Binding-site contacts:
Ligand atom C9 contacts residue ASP58 of chain 2.C at 4.3 Å.
Ligand atom S1 contacts residue ASP58 of chain 2.C at 4.0 Å.
Ligand atom C3 contacts residue CYS60 of chain 3.C at 4.0 Å (hydrophobic).
Ligand atom C4 contacts residue LEU59 of chain 3.C at 3.8 Å (hydrophobic).
Ligand atom C2 contacts residue ASP58 of chain 2.C at 4.3 Å.
Ligand atom C3 contacts residue GLY57 of chain 3.C at 3.9 Å.
Ligand atom S1 contacts residue GLY57 of chain 3.C at 3.7 Å.
Ligand atom C4 contacts residue CYS60 of chain 3.C at 3.2 Å (hydrophobic).
Ligand atom C5 contacts residue GLY57 of chain 3.C at 4.1 Å.
Ligand atom C4 contacts residue ASP58 of chain 3.C at 4.0 Å.
Ligand atom C2 contacts residue CYS60 of chain 3.C at 3.8 Å (hydrophobic).
Ligand atom C4 contacts residue GLY57 of chain 3.C at 3.1 Å.
Ligand atom S1 contacts residue LEU59 of chain 3.C at 4.0 Å.
Ligand atom C7 contacts residue GLY57 of chain 3.C at 4.4 Å.
Ligand atom C7 contacts residue GLN36 of chain 3.C at 3.4 Å.
Ligand atom O1 contacts residue ARG93 of chain 3.B at 4.0 Å.
Ligand atom C7 contacts residue ARG93 of chain 3.B at 4.1 Å.
Ligand atom C6 contacts residue GLY57 of chain 3.C at 3.4 Å.
Ligand atom S1 contacts residue CYS60 of chain 3.C at 2.0 Å (h-bond).
Ligand atom C7 contacts residue ASP58 of chain 3.C at 4.0 Å.
Ligand atom S1 contacts residue TYR56 of chain 2.C at 4.1 Å.

Sequence of chain 2.C:
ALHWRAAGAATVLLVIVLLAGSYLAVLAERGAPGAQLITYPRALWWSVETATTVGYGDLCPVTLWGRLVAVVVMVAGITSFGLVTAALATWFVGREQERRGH

This small molecule binds to this protein.
Small molecule (SMILES): CC1(C)C=C(CSS(C)(=O)=O)C(C)(C)N1[O]

Sequence of chain 3.C:
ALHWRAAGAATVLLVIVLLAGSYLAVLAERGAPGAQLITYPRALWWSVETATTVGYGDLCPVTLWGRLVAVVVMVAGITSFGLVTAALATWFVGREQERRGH

Sequence of chain 3.B:
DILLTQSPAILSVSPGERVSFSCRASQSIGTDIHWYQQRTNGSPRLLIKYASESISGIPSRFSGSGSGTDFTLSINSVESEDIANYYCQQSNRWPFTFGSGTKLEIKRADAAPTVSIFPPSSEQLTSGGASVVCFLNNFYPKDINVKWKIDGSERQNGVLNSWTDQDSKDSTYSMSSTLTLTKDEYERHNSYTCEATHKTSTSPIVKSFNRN